Sequence of chain 1.A:
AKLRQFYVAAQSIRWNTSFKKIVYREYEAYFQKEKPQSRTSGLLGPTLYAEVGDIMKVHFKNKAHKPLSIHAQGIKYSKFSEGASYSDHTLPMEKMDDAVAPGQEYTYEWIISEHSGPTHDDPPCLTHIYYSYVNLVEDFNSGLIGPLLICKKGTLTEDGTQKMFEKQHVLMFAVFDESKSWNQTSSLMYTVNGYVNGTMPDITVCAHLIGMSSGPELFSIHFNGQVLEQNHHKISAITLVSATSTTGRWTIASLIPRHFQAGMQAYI

This small molecule binds to this protein.
Small molecule (SMILES): CC(=O)N[C@@H]1[C@@H](O)[C@H](O)[C@@H](CO)O[C@H]1O

Binding-site contacts:
Ligand atom C6 contacts residue ASN197 of chain 1.A at 3.2 Å.
Ligand atom C2 contacts residue ASN197 of chain 1.A at 2.5 Å.
Ligand atom O5 contacts residue ASN197 of chain 1.A at 2.4 Å (h-bond).
Ligand atom O4 contacts residue ASN197 of chain 1.A at 4.2 Å.
Ligand atom C5 contacts residue ASN197 of chain 1.A at 2.9 Å.
Ligand atom C8 contacts residue ASN197 of chain 1.A at 4.2 Å.
Ligand atom N2 contacts residue ASN197 of chain 1.A at 3.7 Å.
Ligand atom O3 contacts residue ASN197 of chain 1.A at 3.9 Å.
Ligand atom C4 contacts residue ASN197 of chain 1.A at 2.8 Å.
Ligand atom C8 contacts residue GLN198 of chain 1.A at 3.2 Å.
Ligand atom C7 contacts residue ASN197 of chain 1.A at 4.2 Å.
Ligand atom O7 contacts residue GLN198 of chain 1.A at 4.0 Å.
Ligand atom O6 contacts residue ASN197 of chain 1.A at 4.4 Å.
Ligand atom C3 contacts residue ASN197 of chain 1.A at 3.1 Å.
Ligand atom C1 contacts residue THR199 of chain 1.A at 4.5 Å.
Ligand atom C1 contacts residue ASN197 of chain 1.A at 1.4 Å.
Ligand atom C7 contacts residue GLN198 of chain 1.A at 3.9 Å.